A small-molecule ligand and the protein it binds are described below.
Small molecule (SMILES): CC(=O)N[C@H]1[C@H](O[C@H]2[C@H](O)[C@@H](NC(C)=O)CO[C@@H]2CO)O[C@H](CO)[C@@H](O)[C@@H]1O

Sequence of chain 2.D:
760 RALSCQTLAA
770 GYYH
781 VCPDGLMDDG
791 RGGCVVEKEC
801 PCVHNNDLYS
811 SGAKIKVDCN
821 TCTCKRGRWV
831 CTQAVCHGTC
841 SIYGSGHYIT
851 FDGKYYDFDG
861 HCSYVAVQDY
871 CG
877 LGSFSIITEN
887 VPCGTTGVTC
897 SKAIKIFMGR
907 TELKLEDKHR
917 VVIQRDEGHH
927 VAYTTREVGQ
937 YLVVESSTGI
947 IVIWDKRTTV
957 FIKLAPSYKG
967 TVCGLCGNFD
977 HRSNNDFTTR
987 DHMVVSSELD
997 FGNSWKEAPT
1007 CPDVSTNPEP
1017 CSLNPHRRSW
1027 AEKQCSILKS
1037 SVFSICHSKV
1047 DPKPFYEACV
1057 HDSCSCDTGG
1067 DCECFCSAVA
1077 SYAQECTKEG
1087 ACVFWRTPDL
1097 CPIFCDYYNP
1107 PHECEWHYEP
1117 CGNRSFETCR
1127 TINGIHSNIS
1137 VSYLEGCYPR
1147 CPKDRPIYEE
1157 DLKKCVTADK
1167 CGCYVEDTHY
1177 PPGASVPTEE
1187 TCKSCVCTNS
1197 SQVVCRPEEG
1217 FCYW

Binding-site contacts:
Ligand atom C4 contacts residue SER943 of chain 2.D at 4.1 Å.
Ligand atom C2 contacts residue SER943 of chain 2.D at 4.5 Å.
Ligand atom C3 contacts residue ASN1134 of chain 2.D at 3.8 Å.
Ligand atom O3 contacts residue SER943 of chain 2.D at 4.0 Å.
Ligand atom C4 contacts residue ASN1134 of chain 2.D at 4.2 Å.
Ligand atom N2 contacts residue HIS1132 of chain 2.D at 4.0 Å.
Ligand atom C7 contacts residue ASN1134 of chain 2.D at 4.1 Å.
Ligand atom N2 contacts residue ASN1134 of chain 2.D at 2.9 Å (h-bond).
Ligand atom C8 contacts residue GLU941 of chain 2.D at 4.0 Å.
Ligand atom C1 contacts residue ASN1134 of chain 2.D at 1.4 Å.
Ligand atom C8 contacts residue HIS1132 of chain 2.D at 3.2 Å.
Ligand atom C8 contacts residue SER1133 of chain 2.D at 4.5 Å.
Ligand atom C2 contacts residue ASN1134 of chain 2.D at 2.5 Å.
Ligand atom C7 contacts residue HIS1132 of chain 2.D at 4.1 Å.
Ligand atom C5 contacts residue SER943 of chain 2.D at 4.5 Å.
Ligand atom C7 contacts residue GLU941 of chain 2.D at 4.0 Å.
Ligand atom C5 contacts residue ASN1134 of chain 2.D at 3.7 Å.
Ligand atom O5 contacts residue ASN1134 of chain 2.D at 2.4 Å (h-bond).
Ligand atom N2 contacts residue GLU941 of chain 2.D at 3.8 Å.
Ligand atom O6 contacts residue SER943 of chain 2.D at 4.1 Å.
Ligand atom O7 contacts residue SER943 of chain 2.D at 3.8 Å.